Sequence of chain 1.A:
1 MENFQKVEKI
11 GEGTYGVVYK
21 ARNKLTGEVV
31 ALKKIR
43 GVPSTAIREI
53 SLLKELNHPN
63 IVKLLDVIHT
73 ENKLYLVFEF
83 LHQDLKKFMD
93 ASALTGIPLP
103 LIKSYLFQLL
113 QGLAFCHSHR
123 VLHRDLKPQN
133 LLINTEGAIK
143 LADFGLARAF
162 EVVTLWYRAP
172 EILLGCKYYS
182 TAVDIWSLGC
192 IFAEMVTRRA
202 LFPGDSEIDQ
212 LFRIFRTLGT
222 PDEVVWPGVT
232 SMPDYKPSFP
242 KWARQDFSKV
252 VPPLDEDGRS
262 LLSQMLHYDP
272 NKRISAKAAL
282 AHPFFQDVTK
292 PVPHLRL

The protein below binds the small molecule below.
Small molecule (SMILES): COc1cc2ncnc(Nc3cccc(O)c3)c2cc1OC

Binding-site contacts:
Ligand atom O31 contacts residue ASP86 of chain 1.A at 3.7 Å.
Ligand atom N1 contacts residue GLU81 of chain 1.A at 3.9 Å.
Ligand atom C32 contacts residue ILE10 of chain 1.A at 3.4 Å (hydrophobic).
Ligand atom C9 contacts residue ILE10 of chain 1.A at 3.3 Å (hydrophobic).
Ligand atom C17 contacts residue ASP145 of chain 1.A at 3.2 Å.
Ligand atom C15 contacts residue VAL18 of chain 1.A at 3.9 Å (hydrophobic).
Ligand atom O21 contacts residue ASP145 of chain 1.A at 2.5 Å (salt-bridge).
Ligand atom C7 contacts residue PHE82 of chain 1.A at 3.6 Å (hydrophobic).
Ligand atom C16 contacts residue ASP145 of chain 1.A at 3.2 Å.
Ligand atom C2 contacts residue GLU81 of chain 1.A at 3.0 Å.
Ligand atom C8 contacts residue ILE10 of chain 1.A at 4.0 Å (hydrophobic).
Ligand atom N1 contacts residue LEU134 of chain 1.A at 3.4 Å.
Ligand atom C17 contacts residue LYS33 of chain 1.A at 3.7 Å.
Ligand atom C16 contacts residue LYS33 of chain 1.A at 3.6 Å.
Ligand atom C32 contacts residue ASP86 of chain 1.A at 3.5 Å.
Ligand atom C18 contacts residue PHE80 of chain 1.A at 3.5 Å (hydrophobic).
Ligand atom C27 contacts residue PHE82 of chain 1.A at 3.9 Å (hydrophobic).
Ligand atom C18 contacts residue ASP145 of chain 1.A at 4.0 Å.
Ligand atom C2 contacts residue ALA31 of chain 1.A at 3.5 Å (hydrophobic).
Ligand atom C6 contacts residue LEU134 of chain 1.A at 3.4 Å (hydrophobic).
Ligand atom C10 contacts residue ILE10 of chain 1.A at 3.5 Å (hydrophobic).
Ligand atom C8 contacts residue LEU83 of chain 1.A at 3.9 Å (hydrophobic).
Ligand atom C27 contacts residue GLN85 of chain 1.A at 3.9 Å.
Ligand atom C2 contacts residue LEU134 of chain 1.A at 3.7 Å (hydrophobic).
Ligand atom N3 contacts residue PHE82 of chain 1.A at 3.6 Å.
Ligand atom O21 contacts residue LYS33 of chain 1.A at 2.8 Å (salt-bridge).
Ligand atom O31 contacts residue ILE10 of chain 1.A at 3.3 Å.
Ligand atom C5 contacts residue LEU134 of chain 1.A at 3.7 Å (hydrophobic).
Ligand atom C27 contacts residue LEU83 of chain 1.A at 3.4 Å (hydrophobic).
Ligand atom N3 contacts residue GLU81 of chain 1.A at 3.8 Å.
Ligand atom N3 contacts residue LEU83 of chain 1.A at 2.8 Å (h-bond).
Ligand atom C2 contacts residue PHE82 of chain 1.A at 3.8 Å (hydrophobic).
Ligand atom C4 contacts residue LEU83 of chain 1.A at 3.8 Å (hydrophobic).
Ligand atom N1 contacts residue ALA31 of chain 1.A at 3.5 Å.
Ligand atom C27 contacts residue HIS84 of chain 1.A at 3.0 Å.
Ligand atom C19 contacts residue ALA144 of chain 1.A at 3.9 Å (hydrophobic).
Ligand atom C10 contacts residue LEU134 of chain 1.A at 3.6 Å (hydrophobic).
Ligand atom C7 contacts residue LEU83 of chain 1.A at 3.0 Å (hydrophobic).
Ligand atom C14 contacts residue ALA144 of chain 1.A at 3.9 Å (hydrophobic).
Ligand atom C2 contacts residue LEU83 of chain 1.A at 3.5 Å (hydrophobic).